Sequence of chain 1.F:
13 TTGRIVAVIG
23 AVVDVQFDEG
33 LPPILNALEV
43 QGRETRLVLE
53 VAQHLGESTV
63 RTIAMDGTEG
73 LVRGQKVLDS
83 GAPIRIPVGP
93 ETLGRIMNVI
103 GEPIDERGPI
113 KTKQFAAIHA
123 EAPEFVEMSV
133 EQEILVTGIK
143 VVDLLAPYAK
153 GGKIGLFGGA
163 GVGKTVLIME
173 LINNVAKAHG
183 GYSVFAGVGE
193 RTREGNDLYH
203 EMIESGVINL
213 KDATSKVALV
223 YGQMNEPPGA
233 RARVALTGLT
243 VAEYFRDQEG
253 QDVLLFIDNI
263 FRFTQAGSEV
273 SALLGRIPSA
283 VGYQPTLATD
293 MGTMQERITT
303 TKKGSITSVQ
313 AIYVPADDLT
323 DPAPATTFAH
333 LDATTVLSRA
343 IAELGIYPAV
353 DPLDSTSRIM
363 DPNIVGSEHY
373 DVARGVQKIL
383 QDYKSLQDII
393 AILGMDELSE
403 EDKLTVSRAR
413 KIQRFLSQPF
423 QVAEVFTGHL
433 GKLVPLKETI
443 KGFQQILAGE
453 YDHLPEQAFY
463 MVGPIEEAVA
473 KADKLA

Binding-site contacts:
Ligand atom O3' contacts residue PHE428 of chain 1.F at 3.4 Å.
Ligand atom N6 contacts residue VAL168 of chain 1.F at 3.5 Å.
Ligand atom O3G contacts residue GLY163 of chain 1.F at 3.2 Å (h-bond).
Ligand atom O2A contacts residue GLY165 of chain 1.F at 3.3 Å.
Ligand atom N3B contacts residue ARG373 of chain 1.B at 3.4 Å (salt-bridge).
Ligand atom O1A contacts residue ARG373 of chain 1.B at 3.2 Å (salt-bridge).
Ligand atom O1G contacts residue ARG193 of chain 1.F at 2.9 Å (salt-bridge).
Ligand atom O3G contacts residue LYS166 of chain 1.F at 2.9 Å (salt-bridge).
Ligand atom O3' contacts residue ARG373 of chain 1.B at 3.4 Å.
Ligand atom O3A contacts residue GLY165 of chain 1.F at 2.9 Å (h-bond).
Ligand atom O4' contacts residue GLY163 of chain 1.F at 3.4 Å (h-bond).
Ligand atom PB contacts residue LYS166 of chain 1.F at 3.3 Å.
Ligand atom O3G contacts residue ALA162 of chain 1.F at 3.3 Å.
Ligand atom O2B contacts residue MG1 of chain 1.FA at 2.2 Å.
Ligand atom PB contacts residue MG1 of chain 1.FA at 3.4 Å.
Ligand atom N3B contacts residue GLY163 of chain 1.F at 3.1 Å (h-bond).
Ligand atom O3A contacts residue LYS166 of chain 1.F at 3.4 Å (salt-bridge).
Ligand atom C5 contacts residue TYR349 of chain 1.F at 3.3 Å (hydrophobic).
Ligand atom PG contacts residue MG1 of chain 1.FA at 3.4 Å.
Ligand atom O1B contacts residue LYS166 of chain 1.F at 2.7 Å (salt-bridge).
Ligand atom C5' contacts residue GLY163 of chain 1.F at 3.3 Å.
Ligand atom O2G contacts residue ARG193 of chain 1.F at 3.3 Å (salt-bridge).
Ligand atom O1B contacts residue GLY165 of chain 1.F at 3.2 Å (h-bond).
Ligand atom N1 contacts residue TYR349 of chain 1.F at 3.4 Å.
Ligand atom O2' contacts residue PHE428 of chain 1.F at 3.2 Å.
Ligand atom O2A contacts residue VAL168 of chain 1.F at 2.6 Å (h-bond).
Ligand atom O2B contacts residue THR167 of chain 1.F at 2.8 Å (h-bond).
Ligand atom C6 contacts residue TYR349 of chain 1.F at 3.5 Å (hydrophobic).
Ligand atom O2A contacts residue THR167 of chain 1.F at 3.3 Å (h-bond).
Ligand atom N6 contacts residue PHE422 of chain 1.F at 3.4 Å.
Ligand atom O1B contacts residue VAL164 of chain 1.F at 3.5 Å (h-bond).
Ligand atom N9 contacts residue TYR349 of chain 1.F at 3.5 Å.
Ligand atom O1G contacts residue ARG373 of chain 1.B at 2.9 Å (salt-bridge).
Ligand atom O2' contacts residue VAL371 of chain 1.B at 3.3 Å.
Ligand atom O2G contacts residue MG1 of chain 1.FA at 2.2 Å.
Ligand atom O2B contacts residue LYS166 of chain 1.F at 3.4 Å (salt-bridge).
Ligand atom O1G contacts residue SER344 of chain 1.B at 3.2 Å.
Ligand atom C4 contacts residue TYR349 of chain 1.F at 3.5 Å (hydrophobic).
Ligand atom N1 contacts residue ALA425 of chain 1.F at 3.5 Å.
Ligand atom N7 contacts residue VAL168 of chain 1.F at 3.4 Å.

The small molecule below binds the protein below.
Small molecule (SMILES): Nc1ncnc2c1ncn2[C@@H]1O[C@H](CO[P](=O)(O)O[P](=O)(O)NP(=O)(O)O)[C@@H](O)[C@H]1O

Sequence of chain 1.B:
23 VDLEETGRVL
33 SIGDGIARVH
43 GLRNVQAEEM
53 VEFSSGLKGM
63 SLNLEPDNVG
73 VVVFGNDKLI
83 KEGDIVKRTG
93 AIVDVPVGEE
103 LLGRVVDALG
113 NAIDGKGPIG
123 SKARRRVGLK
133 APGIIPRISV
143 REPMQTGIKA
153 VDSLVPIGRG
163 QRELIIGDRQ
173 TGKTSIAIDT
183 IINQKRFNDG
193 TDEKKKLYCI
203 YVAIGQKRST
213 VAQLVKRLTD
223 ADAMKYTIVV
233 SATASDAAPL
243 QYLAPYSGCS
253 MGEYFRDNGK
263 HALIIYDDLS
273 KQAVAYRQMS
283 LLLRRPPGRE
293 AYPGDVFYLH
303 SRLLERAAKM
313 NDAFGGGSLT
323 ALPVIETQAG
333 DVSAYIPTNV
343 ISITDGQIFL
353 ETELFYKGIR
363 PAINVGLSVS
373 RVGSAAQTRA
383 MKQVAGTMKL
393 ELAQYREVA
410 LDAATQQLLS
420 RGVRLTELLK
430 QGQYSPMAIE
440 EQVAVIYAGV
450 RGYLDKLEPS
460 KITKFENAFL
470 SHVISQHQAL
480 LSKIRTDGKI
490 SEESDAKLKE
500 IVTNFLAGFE